Sequence of chain 1.B:
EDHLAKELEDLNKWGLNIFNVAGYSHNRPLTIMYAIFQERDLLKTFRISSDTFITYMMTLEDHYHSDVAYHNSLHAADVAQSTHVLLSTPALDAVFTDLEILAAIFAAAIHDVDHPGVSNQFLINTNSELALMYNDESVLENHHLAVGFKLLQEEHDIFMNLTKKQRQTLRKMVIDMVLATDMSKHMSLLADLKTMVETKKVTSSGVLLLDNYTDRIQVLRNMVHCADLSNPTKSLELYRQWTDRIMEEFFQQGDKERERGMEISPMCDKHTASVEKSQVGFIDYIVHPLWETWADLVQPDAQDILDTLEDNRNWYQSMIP

Binding-site contacts:
Ligand atom F18 contacts residue TYR273 of chain 1.B at 3.2 Å.
Ligand atom O15 contacts residue ILE280 of chain 1.B at 3.6 Å.
Ligand atom CL26 contacts residue HIS104 of chain 1.B at 3.7 Å.
Ligand atom F18 contacts residue ASN265 of chain 1.B at 3.4 Å.
Ligand atom C22 contacts residue SER312 of chain 1.B at 3.7 Å.
Ligand atom C2 contacts residue THR215 of chain 1.B at 3.3 Å.
Ligand atom C2 contacts residue MET217 of chain 1.B at 3.5 Å (hydrophobic).
Ligand atom C22 contacts residue MET281 of chain 1.B at 3.4 Å (hydrophobic).
Ligand atom O15 contacts residue PHE316 of chain 1.B at 3.8 Å.
Ligand atom F17 contacts residue ILE280 of chain 1.B at 3.6 Å.
Ligand atom C21 contacts residue GLN313 of chain 1.B at 3.7 Å.
Ligand atom C16 contacts residue TYR273 of chain 1.B at 3.8 Å (hydrophobic).
Ligand atom F17 contacts residue THR277 of chain 1.B at 3.3 Å.
Ligand atom CL25 contacts residue LEU263 of chain 1.B at 3.5 Å.
Ligand atom C23 contacts residue MET301 of chain 1.B at 3.7 Å (hydrophobic).
Ligand atom N3 contacts residue MET217 of chain 1.B at 3.6 Å.
Ligand atom C12 contacts residue ILE280 of chain 1.B at 3.7 Å (hydrophobic).
Ligand atom C13 contacts residue PHE316 of chain 1.B at 3.5 Å (hydrophobic).
Ligand atom N3 contacts residue THR215 of chain 1.B at 3.6 Å (h-bond).
Ligand atom F17 contacts residue TRP276 of chain 1.B at 3.2 Å.
Ligand atom C23 contacts residue SER312 of chain 1.B at 3.8 Å.
Ligand atom C11 contacts residue ASN265 of chain 1.B at 3.6 Å.
Ligand atom C9 contacts residue PHE316 of chain 1.B at 3.7 Å (hydrophobic).
Ligand atom C16 contacts residue GLN313 of chain 1.B at 3.5 Å.
Ligand atom C16 contacts residue THR277 of chain 1.B at 3.4 Å.
Ligand atom O19 contacts residue PHE316 of chain 1.B at 3.8 Å.
Ligand atom O19 contacts residue GLN313 of chain 1.B at 3.3 Å (h-bond).
Ligand atom F17 contacts residue ASN265 of chain 1.B at 3.4 Å.
Ligand atom C12 contacts residue PHE316 of chain 1.B at 3.4 Å (hydrophobic).
Ligand atom C14 contacts residue PHE316 of chain 1.B at 3.6 Å (hydrophobic).
Ligand atom C20 contacts residue GLN313 of chain 1.B at 3.8 Å.
Ligand atom C11 contacts residue PHE316 of chain 1.B at 3.8 Å (hydrophobic).
Ligand atom C1 contacts residue ASP262 of chain 1.B at 3.8 Å.
Ligand atom F18 contacts residue GLN313 of chain 1.B at 3.7 Å.
Ligand atom C13 contacts residue ILE280 of chain 1.B at 3.8 Å (hydrophobic).
Ligand atom O15 contacts residue GLN313 of chain 1.B at 3.2 Å (h-bond).
Ligand atom C20 contacts residue PHE316 of chain 1.B at 3.4 Å (hydrophobic).
Ligand atom C22 contacts residue GLN313 of chain 1.B at 3.6 Å.
Ligand atom C2 contacts residue ASP262 of chain 1.B at 3.6 Å.
Ligand atom CL25 contacts residue ASP262 of chain 1.B at 3.5 Å.

A protein and the small-molecule ligand that binds it are described below.
Small molecule (SMILES): O=C(Nc1c(Cl)cncc1Cl)c1ccc(OC(F)F)c(OCC2CC2)c1